Sequence of chain 2.A:
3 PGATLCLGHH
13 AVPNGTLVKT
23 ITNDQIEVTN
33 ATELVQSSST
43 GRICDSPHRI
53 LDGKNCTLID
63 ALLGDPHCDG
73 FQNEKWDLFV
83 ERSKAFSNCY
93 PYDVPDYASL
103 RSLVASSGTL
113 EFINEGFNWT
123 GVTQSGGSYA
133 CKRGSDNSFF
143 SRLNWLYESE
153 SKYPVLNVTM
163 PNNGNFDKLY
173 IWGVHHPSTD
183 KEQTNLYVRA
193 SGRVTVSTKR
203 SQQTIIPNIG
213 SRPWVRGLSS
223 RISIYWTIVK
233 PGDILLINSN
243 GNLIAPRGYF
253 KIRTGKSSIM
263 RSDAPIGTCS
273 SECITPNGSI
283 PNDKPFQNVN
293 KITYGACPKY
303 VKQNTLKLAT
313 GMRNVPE

This small molecule binds to this protein.
Small molecule (SMILES): CC(=O)N[C@H]1[C@H](O[C@H]2[C@H](O)[C@@H](NC(C)=O)CO[C@@H]2CO)O[C@H](CO)[C@@H](O)[C@@H]1O

Binding-site contacts:
Ligand atom O5 contacts residue ASN57 of chain 2.A at 2.3 Å (h-bond).
Ligand atom C5 contacts residue ASN57 of chain 2.A at 3.6 Å.
Ligand atom C8 contacts residue LYS56 of chain 2.A at 3.9 Å.
Ligand atom C4 contacts residue ASN57 of chain 2.A at 4.2 Å.
Ligand atom C7 contacts residue ASN57 of chain 2.A at 3.4 Å.
Ligand atom O5 contacts residue PHE88 of chain 2.A at 3.7 Å.
Ligand atom C1 contacts residue ASN57 of chain 2.A at 1.4 Å.
Ligand atom O7 contacts residue ASN57 of chain 2.A at 3.3 Å (h-bond).
Ligand atom O6 contacts residue PHE88 of chain 2.A at 4.0 Å.
Ligand atom C1 contacts residue PHE88 of chain 2.A at 4.4 Å (hydrophobic).
Ligand atom C6 contacts residue PHE88 of chain 2.A at 4.4 Å (hydrophobic).
Ligand atom C3 contacts residue ASN57 of chain 2.A at 3.8 Å.
Ligand atom C2 contacts residue ASN57 of chain 2.A at 2.5 Å.
Ligand atom N2 contacts residue ASN57 of chain 2.A at 3.0 Å (h-bond).